A protein and the small-molecule ligand that binds it are described below.
Small molecule (SMILES): CC(=O)N[C@H]1[C@H](O[C@H]2[C@H](O)[C@@H](NC(C)=O)CO[C@@H]2CO)O[C@H](CO)[C@@H](O)[C@@H]1O

Sequence of chain 1.B:
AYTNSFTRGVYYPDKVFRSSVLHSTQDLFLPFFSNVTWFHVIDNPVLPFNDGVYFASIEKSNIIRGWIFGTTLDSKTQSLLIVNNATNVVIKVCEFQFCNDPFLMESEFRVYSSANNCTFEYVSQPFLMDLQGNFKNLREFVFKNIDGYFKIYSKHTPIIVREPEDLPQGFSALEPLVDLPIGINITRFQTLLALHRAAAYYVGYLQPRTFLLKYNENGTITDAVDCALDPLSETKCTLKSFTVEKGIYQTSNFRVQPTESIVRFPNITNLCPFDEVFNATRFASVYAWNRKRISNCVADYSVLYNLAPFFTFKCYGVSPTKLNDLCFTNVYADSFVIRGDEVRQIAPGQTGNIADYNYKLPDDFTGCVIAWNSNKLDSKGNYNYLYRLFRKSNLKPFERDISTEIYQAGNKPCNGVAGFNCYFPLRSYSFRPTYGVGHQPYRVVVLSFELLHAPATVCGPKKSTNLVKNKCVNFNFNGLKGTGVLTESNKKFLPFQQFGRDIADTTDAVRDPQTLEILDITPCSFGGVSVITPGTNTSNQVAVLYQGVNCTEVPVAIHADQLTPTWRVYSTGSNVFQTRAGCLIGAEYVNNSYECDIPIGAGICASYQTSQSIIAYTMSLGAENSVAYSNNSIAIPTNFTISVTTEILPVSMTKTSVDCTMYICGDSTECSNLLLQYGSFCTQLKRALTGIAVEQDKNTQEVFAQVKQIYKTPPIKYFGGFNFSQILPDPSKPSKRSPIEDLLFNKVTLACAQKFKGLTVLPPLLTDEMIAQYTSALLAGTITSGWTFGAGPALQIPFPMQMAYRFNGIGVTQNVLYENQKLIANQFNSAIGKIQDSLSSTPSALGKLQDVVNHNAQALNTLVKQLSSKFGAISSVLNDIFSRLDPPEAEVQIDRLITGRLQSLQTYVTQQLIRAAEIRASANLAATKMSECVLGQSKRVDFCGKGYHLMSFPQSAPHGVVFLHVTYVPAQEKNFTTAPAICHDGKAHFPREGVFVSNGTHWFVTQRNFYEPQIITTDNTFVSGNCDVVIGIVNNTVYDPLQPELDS

Binding-site contacts:
Ligand atom C8 contacts residue LEU449 of chain 1.B at 4.5 Å (hydrophobic).
Ligand atom O3 contacts residue SER447 of chain 1.B at 3.2 Å (h-bond).
Ligand atom C8 contacts residue LYS450 of chain 1.B at 3.1 Å.
Ligand atom O6 contacts residue THR224 of chain 1.C at 4.2 Å.
Ligand atom C1 contacts residue ASN222 of chain 1.C at 1.4 Å.
Ligand atom C7 contacts residue LYS450 of chain 1.B at 3.5 Å.
Ligand atom C7 contacts residue GLU453 of chain 1.B at 4.2 Å.
Ligand atom C8 contacts residue SER447 of chain 1.B at 3.7 Å.
Ligand atom C7 contacts residue SER447 of chain 1.B at 3.5 Å.
Ligand atom C8 contacts residue GLU453 of chain 1.B at 4.4 Å.
Ligand atom C7 contacts residue ASN448 of chain 1.B at 3.7 Å.
Ligand atom C6 contacts residue THR97 of chain 1.C at 3.3 Å.
Ligand atom C2 contacts residue LYS450 of chain 1.B at 4.3 Å.
Ligand atom O5 contacts residue ASN222 of chain 1.C at 2.5 Å (h-bond).
Ligand atom O7 contacts residue ARG445 of chain 1.B at 3.8 Å.
Ligand atom O7 contacts residue SER447 of chain 1.B at 2.4 Å (h-bond).
Ligand atom N2 contacts residue ASN222 of chain 1.C at 2.8 Å (h-bond).
Ligand atom O7 contacts residue GLU453 of chain 1.B at 4.5 Å.
Ligand atom O7 contacts residue ASN448 of chain 1.B at 3.0 Å (h-bond).
Ligand atom O6 contacts residue THR97 of chain 1.C at 3.4 Å.
Ligand atom C5 contacts residue THR97 of chain 1.C at 4.3 Å.
Ligand atom C3 contacts residue SER447 of chain 1.B at 4.5 Å.
Ligand atom O5 contacts residue THR97 of chain 1.C at 4.2 Å.
Ligand atom C8 contacts residue ASN448 of chain 1.B at 3.8 Å.
Ligand atom N2 contacts residue GLU453 of chain 1.B at 4.4 Å.
Ligand atom N2 contacts residue LYS450 of chain 1.B at 3.2 Å (salt-bridge).
Ligand atom C5 contacts residue ASN222 of chain 1.C at 3.8 Å.
Ligand atom C2 contacts residue ASN222 of chain 1.C at 2.4 Å.
Ligand atom C1 contacts residue LYS450 of chain 1.B at 4.4 Å.
Ligand atom C3 contacts residue ASN222 of chain 1.C at 3.8 Å.
Ligand atom C4 contacts residue ASN222 of chain 1.C at 4.2 Å.
Ligand atom O6 contacts residue THR98 of chain 1.C at 4.4 Å.
Ligand atom C7 contacts residue ASN222 of chain 1.C at 4.0 Å.
Ligand atom C5 contacts residue THR224 of chain 1.C at 4.5 Å.

Sequence of chain 1.C:
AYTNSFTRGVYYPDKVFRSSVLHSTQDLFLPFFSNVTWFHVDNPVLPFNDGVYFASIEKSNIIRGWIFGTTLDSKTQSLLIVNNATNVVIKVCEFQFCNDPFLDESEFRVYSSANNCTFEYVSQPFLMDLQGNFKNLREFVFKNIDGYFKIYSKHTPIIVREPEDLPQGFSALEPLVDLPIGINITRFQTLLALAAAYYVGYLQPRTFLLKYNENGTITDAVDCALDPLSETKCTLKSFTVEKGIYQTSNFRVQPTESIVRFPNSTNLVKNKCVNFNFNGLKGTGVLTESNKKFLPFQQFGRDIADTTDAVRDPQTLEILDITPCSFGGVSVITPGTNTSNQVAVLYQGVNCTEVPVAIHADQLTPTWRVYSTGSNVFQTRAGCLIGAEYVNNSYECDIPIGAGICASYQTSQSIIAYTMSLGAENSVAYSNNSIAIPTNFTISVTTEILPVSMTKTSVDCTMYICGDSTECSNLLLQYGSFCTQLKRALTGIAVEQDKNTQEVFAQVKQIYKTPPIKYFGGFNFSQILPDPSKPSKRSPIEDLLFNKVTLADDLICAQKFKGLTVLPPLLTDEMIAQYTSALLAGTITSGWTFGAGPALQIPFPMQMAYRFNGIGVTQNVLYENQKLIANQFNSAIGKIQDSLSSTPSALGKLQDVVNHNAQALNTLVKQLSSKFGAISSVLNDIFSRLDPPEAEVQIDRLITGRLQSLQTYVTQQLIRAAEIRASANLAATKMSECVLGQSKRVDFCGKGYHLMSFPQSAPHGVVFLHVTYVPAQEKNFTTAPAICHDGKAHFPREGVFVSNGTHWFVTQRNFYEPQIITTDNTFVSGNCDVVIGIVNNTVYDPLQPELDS